Binding-site contacts:
Ligand atom C43 contacts residue ARG299 of chain 1.A at 3.2 Å.
Ligand atom C03 contacts residue ASP89 of chain 1.A at 3.2 Å.
Ligand atom C27 contacts residue TRP162 of chain 1.A at 3.9 Å (hydrophobic).
Ligand atom C03 contacts residue ALA51 of chain 1.A at 4.0 Å (hydrophobic).
Ligand atom C07 contacts residue ASN50 of chain 1.A at 3.6 Å.
Ligand atom N10 contacts residue ILE184 of chain 1.A at 3.8 Å.
Ligand atom C28 contacts residue VAL148 of chain 1.A at 3.6 Å (hydrophobic).
Ligand atom C03 contacts residue THR182 of chain 1.A at 3.9 Å.
Ligand atom C15 contacts residue ALA54 of chain 1.A at 3.9 Å (hydrophobic).
Ligand atom C13 contacts residue ILE92 of chain 1.A at 4.0 Å (hydrophobic).
Ligand atom C06 contacts residue MET94 of chain 1.A at 3.8 Å (hydrophobic).
Ligand atom O11 contacts residue THR182 of chain 1.A at 3.4 Å (h-bond).
Ligand atom C05 contacts residue ASN50 of chain 1.A at 3.7 Å.
Ligand atom C02 contacts residue THR182 of chain 1.A at 3.6 Å.
Ligand atom O29 contacts residue ASP53 of chain 1.A at 3.8 Å.
Ligand atom C06 contacts residue ASN50 of chain 1.A at 4.0 Å.
Ligand atom C26 contacts residue PHE136 of chain 1.A at 3.8 Å (hydrophobic).
Ligand atom O09 contacts residue ASN50 of chain 1.A at 2.5 Å (h-bond).
Ligand atom C26 contacts residue TRP162 of chain 1.A at 4.0 Å (hydrophobic).
Ligand atom C05 contacts residue ILE184 of chain 1.A at 3.9 Å (hydrophobic).
Ligand atom C16 contacts residue ALA54 of chain 1.A at 3.8 Å (hydrophobic).
Ligand atom C08 contacts residue ALA54 of chain 1.A at 3.8 Å (hydrophobic).
Ligand atom C20 contacts residue ILE184 of chain 1.A at 3.8 Å (hydrophobic).
Ligand atom C23 contacts residue ASP53 of chain 1.A at 4.0 Å.
Ligand atom O52 contacts residue ALA54 of chain 1.A at 3.1 Å.
Ligand atom C04 contacts residue ILE184 of chain 1.A at 3.4 Å (hydrophobic).
Ligand atom O11 contacts residue MET94 of chain 1.A at 3.4 Å.
Ligand atom C42 contacts residue ARG299 of chain 1.A at 3.7 Å.
Ligand atom C27 contacts residue VAL148 of chain 1.A at 3.8 Å (hydrophobic).
Ligand atom N12 contacts residue ALA54 of chain 1.A at 3.6 Å.
Ligand atom C41 contacts residue GLU56 of chain 1.A at 3.8 Å.
Ligand atom O11 contacts residue GLY93 of chain 1.A at 3.4 Å.
Ligand atom C16 contacts residue ASN50 of chain 1.A at 3.6 Å.
Ligand atom O52 contacts residue THR182 of chain 1.A at 3.2 Å (h-bond).
Ligand atom O52 contacts residue ASP89 of chain 1.A at 2.4 Å (salt-bridge).
Ligand atom C25 contacts residue PHE136 of chain 1.A at 3.8 Å (hydrophobic).
Ligand atom C07 contacts residue ILE184 of chain 1.A at 3.8 Å (hydrophobic).
Ligand atom C02 contacts residue ALA54 of chain 1.A at 3.9 Å (hydrophobic).
Ligand atom C02 contacts residue ASP89 of chain 1.A at 3.1 Å.
Ligand atom C24 contacts residue ASP53 of chain 1.A at 3.6 Å.

A small-molecule ligand and the protein it binds are described below.
Small molecule (SMILES): O=C(c1ccc(O)c(C(=O)n2cc3ccc(OCCC[PH](c4ccccc4)(c4ccccc4)c4ccccc4)cc3c2)c1)n1cc2ccccc2c1

Sequence of chain 1.A:
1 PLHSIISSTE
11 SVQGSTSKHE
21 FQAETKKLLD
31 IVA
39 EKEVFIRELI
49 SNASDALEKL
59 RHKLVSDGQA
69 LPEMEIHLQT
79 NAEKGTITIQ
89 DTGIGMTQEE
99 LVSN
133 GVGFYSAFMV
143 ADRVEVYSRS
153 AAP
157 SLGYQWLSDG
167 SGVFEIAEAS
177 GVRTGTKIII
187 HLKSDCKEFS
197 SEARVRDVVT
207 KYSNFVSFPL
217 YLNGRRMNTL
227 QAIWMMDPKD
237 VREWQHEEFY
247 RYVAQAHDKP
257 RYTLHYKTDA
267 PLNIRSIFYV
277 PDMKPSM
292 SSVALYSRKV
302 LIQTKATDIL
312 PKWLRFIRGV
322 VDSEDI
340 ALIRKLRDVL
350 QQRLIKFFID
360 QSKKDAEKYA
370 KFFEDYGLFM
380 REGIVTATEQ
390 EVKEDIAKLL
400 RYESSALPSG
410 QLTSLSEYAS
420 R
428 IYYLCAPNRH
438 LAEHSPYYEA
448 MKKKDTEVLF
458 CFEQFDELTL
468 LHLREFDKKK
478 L